Sequence of chain 1.E:
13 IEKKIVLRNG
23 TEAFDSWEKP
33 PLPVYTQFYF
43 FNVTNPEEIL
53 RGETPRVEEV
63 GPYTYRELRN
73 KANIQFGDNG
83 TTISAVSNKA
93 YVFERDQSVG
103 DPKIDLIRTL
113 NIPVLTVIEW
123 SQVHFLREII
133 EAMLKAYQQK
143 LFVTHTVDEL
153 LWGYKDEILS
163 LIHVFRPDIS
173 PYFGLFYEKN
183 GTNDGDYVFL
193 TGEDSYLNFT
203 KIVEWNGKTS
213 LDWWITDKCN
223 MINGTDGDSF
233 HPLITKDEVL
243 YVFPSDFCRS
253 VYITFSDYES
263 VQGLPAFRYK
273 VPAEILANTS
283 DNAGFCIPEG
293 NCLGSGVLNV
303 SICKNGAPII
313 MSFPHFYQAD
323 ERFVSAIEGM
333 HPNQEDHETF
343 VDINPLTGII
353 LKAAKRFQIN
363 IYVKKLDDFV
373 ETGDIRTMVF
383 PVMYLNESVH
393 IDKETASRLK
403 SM

A protein and the small-molecule ligand that binds it are described below.
Small molecule (SMILES): CC(=O)N[C@H]1[C@H](O[C@H]2[C@H](O)[C@@H](NC(C)=O)CO[C@@H]2CO)O[C@H](CO)[C@@H](O)[C@@H]1O

Binding-site contacts:
Ligand atom C8 contacts residue ASP150 of chain 1.E at 4.3 Å.
Ligand atom C1 contacts residue ASN182 of chain 1.E at 1.4 Å.
Ligand atom C7 contacts residue TRP154 of chain 1.E at 4.5 Å (hydrophobic).
Ligand atom C5 contacts residue ASN182 of chain 1.E at 3.6 Å.
Ligand atom O3 contacts residue VAL94 of chain 1.E at 4.5 Å.
Ligand atom C2 contacts residue TYR93 of chain 1.E at 3.8 Å (hydrophobic).
Ligand atom C2 contacts residue VAL94 of chain 1.E at 4.3 Å (hydrophobic).
Ligand atom O4 contacts residue VAL94 of chain 1.E at 3.7 Å.
Ligand atom C3 contacts residue TYR93 of chain 1.E at 3.8 Å (hydrophobic).
Ligand atom C7 contacts residue ASN182 of chain 1.E at 3.1 Å.
Ligand atom O7 contacts residue LEU70 of chain 1.E at 3.7 Å.
Ligand atom C3 contacts residue VAL94 of chain 1.E at 4.4 Å (hydrophobic).
Ligand atom O7 contacts residue VAL94 of chain 1.E at 3.5 Å.
Ligand atom O5 contacts residue ASN182 of chain 1.E at 2.4 Å (h-bond).
Ligand atom C8 contacts residue ASN182 of chain 1.E at 4.3 Å.
Ligand atom N2 contacts residue ASN182 of chain 1.E at 2.9 Å (h-bond).
Ligand atom C4 contacts residue ASN182 of chain 1.E at 4.3 Å.
Ligand atom C8 contacts residue TRP154 of chain 1.E at 3.6 Å (hydrophobic).
Ligand atom C7 contacts residue TYR93 of chain 1.E at 4.3 Å (hydrophobic).
Ligand atom N2 contacts residue TYR93 of chain 1.E at 3.3 Å (h-bond).
Ligand atom C8 contacts residue TYR93 of chain 1.E at 4.4 Å (hydrophobic).
Ligand atom C2 contacts residue ASN182 of chain 1.E at 2.5 Å.
Ligand atom O7 contacts residue TRP154 of chain 1.E at 4.5 Å.
Ligand atom C1 contacts residue TYR93 of chain 1.E at 3.8 Å (hydrophobic).
Ligand atom C3 contacts residue ASN182 of chain 1.E at 3.8 Å.
Ligand atom O7 contacts residue ASN182 of chain 1.E at 2.9 Å (h-bond).